Binding-site contacts:
Ligand atom O5 contacts residue GLN115 of chain 1.C at 3.3 Å (h-bond).
Ligand atom O7 contacts residue GLU132 of chain 1.C at 3.9 Å.
Ligand atom C4 contacts residue ASN165 of chain 1.C at 4.2 Å.
Ligand atom N2 contacts residue GLU132 of chain 1.C at 4.2 Å.
Ligand atom C1 contacts residue GLN115 of chain 1.C at 4.0 Å.
Ligand atom C3 contacts residue ASN165 of chain 1.C at 3.8 Å.
Ligand atom C5 contacts residue ASN165 of chain 1.C at 3.7 Å.
Ligand atom C5 contacts residue GLN115 of chain 1.C at 4.4 Å.
Ligand atom C2 contacts residue ASN165 of chain 1.C at 2.5 Å.
Ligand atom C7 contacts residue GLU132 of chain 1.C at 4.0 Å.
Ligand atom O5 contacts residue ASN165 of chain 1.C at 2.4 Å (h-bond).
Ligand atom C1 contacts residue GLU132 of chain 1.C at 4.5 Å.
Ligand atom O7 contacts residue ASN165 of chain 1.C at 4.2 Å.
Ligand atom N2 contacts residue ASN165 of chain 1.C at 2.9 Å (h-bond).
Ligand atom C7 contacts residue ASN165 of chain 1.C at 3.8 Å.
Ligand atom C1 contacts residue ASN165 of chain 1.C at 1.4 Å.
Ligand atom C6 contacts residue GLN115 of chain 1.C at 4.3 Å.
Ligand atom C2 contacts residue GLU132 of chain 1.C at 4.4 Å.

The protein below binds the small molecule below.
Small molecule (SMILES): CC(=O)N[C@@H]1[C@@H](O)[C@H](O)[C@@H](CO)O[C@H]1O

Sequence of chain 1.C:
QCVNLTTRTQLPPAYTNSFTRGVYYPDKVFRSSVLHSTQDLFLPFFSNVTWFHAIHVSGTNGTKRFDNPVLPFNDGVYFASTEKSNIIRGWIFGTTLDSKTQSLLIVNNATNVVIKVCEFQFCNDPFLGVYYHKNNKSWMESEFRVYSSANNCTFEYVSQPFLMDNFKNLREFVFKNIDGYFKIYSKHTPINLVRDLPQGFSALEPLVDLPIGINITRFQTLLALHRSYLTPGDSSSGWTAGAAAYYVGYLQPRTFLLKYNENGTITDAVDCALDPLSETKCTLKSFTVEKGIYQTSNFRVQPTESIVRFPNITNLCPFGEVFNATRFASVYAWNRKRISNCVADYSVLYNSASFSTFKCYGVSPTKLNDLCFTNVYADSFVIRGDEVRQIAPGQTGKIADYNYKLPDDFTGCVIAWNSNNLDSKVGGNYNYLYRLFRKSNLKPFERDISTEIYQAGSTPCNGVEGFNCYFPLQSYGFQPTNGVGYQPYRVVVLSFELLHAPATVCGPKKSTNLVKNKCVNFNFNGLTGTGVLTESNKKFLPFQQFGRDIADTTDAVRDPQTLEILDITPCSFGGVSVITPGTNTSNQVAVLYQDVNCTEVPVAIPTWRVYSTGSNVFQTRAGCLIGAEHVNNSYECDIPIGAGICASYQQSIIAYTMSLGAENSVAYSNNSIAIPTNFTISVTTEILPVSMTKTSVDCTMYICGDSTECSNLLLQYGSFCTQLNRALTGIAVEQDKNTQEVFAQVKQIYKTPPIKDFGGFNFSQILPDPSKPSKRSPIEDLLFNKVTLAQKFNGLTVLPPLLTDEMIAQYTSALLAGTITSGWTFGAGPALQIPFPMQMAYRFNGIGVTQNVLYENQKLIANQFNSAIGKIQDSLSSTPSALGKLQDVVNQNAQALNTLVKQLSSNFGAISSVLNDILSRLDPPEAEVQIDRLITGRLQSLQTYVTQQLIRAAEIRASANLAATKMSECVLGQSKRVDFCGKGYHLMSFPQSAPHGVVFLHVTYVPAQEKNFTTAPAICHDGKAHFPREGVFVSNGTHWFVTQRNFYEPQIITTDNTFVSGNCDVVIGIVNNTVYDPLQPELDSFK